Sequence of chain 1.D:
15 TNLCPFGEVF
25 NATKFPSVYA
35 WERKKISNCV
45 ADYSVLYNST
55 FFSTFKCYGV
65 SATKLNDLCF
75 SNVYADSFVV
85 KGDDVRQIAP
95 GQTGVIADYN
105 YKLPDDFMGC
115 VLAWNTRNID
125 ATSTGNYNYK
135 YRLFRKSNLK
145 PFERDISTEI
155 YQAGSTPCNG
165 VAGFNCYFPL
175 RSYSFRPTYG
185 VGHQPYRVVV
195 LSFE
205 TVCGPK

Sequence of chain 1.B:
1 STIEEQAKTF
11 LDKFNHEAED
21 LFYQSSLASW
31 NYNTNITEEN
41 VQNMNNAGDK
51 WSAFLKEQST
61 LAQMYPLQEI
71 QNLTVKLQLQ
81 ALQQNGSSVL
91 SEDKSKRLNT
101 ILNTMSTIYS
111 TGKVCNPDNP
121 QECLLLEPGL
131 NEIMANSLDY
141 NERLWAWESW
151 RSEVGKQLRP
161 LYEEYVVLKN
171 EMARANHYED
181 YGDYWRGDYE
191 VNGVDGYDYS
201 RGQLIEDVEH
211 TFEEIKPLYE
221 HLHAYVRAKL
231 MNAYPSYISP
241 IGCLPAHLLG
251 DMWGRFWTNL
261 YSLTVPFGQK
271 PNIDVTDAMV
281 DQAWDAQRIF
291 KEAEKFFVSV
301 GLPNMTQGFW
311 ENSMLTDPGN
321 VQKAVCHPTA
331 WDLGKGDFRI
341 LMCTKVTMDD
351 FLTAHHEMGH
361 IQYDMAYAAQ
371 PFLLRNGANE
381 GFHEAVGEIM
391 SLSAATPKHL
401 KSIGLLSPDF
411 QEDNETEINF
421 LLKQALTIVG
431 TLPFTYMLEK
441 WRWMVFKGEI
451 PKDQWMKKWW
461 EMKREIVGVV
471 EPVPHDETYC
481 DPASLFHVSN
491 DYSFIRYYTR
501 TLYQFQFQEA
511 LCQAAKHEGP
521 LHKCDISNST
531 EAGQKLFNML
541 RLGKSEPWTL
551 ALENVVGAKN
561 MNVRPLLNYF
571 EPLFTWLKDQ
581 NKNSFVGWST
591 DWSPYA

The protein below binds the small molecule below.
Small molecule (SMILES): CC(=O)N[C@H]1[C@H](O[C@H]2[C@H](O)[C@@H](NC(C)=O)CO[C@@H]2CO)O[C@H](CO)[C@@H](O[C@@H]2O[C@H](CO)[C@@H](O)[C@H](O)[C@@H]2O)[C@@H]1O

Binding-site contacts:
Ligand atom C2 contacts residue ASN72 of chain 1.B at 2.5 Å.
Ligand atom C8 contacts residue ASN72 of chain 1.B at 4.4 Å.
Ligand atom C4 contacts residue ASN72 of chain 1.B at 4.2 Å.
Ligand atom C5 contacts residue LYS8 of chain 1.B at 4.0 Å.
Ligand atom C3 contacts residue ASN72 of chain 1.B at 3.8 Å.
Ligand atom C6 contacts residue LYS8 of chain 1.B at 3.7 Å.
Ligand atom O5 contacts residue VAL75 of chain 1.B at 4.5 Å.
Ligand atom O5 contacts residue LYS8 of chain 1.B at 3.1 Å (salt-bridge).
Ligand atom C4 contacts residue THR97 of chain 1.D at 3.5 Å.
Ligand atom C7 contacts residue ASN72 of chain 1.B at 3.4 Å.
Ligand atom C1 contacts residue ASN72 of chain 1.B at 1.4 Å.
Ligand atom C3 contacts residue THR97 of chain 1.D at 4.1 Å.
Ligand atom N2 contacts residue ASN72 of chain 1.B at 3.0 Å (h-bond).
Ligand atom O4 contacts residue THR97 of chain 1.D at 4.0 Å.
Ligand atom O3 contacts residue THR97 of chain 1.D at 3.6 Å.
Ligand atom O7 contacts residue ASN72 of chain 1.B at 3.5 Å (h-bond).
Ligand atom C1 contacts residue LYS8 of chain 1.B at 4.0 Å.
Ligand atom O5 contacts residue ASN72 of chain 1.B at 2.3 Å (h-bond).
Ligand atom C5 contacts residue ASN72 of chain 1.B at 3.6 Å.
Ligand atom O2 contacts residue THR97 of chain 1.D at 3.9 Å.